Sequence of chain 1.A:
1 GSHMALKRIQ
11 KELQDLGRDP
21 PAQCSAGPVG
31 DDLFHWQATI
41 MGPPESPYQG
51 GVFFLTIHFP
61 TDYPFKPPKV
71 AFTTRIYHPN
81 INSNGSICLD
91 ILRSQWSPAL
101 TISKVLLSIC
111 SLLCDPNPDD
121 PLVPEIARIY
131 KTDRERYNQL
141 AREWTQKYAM

The small molecule below binds the protein below.
Small molecule (SMILES): C[C@@H](O)[C@@H](C)O

Binding-site contacts:
Ligand atom C2 contacts residue ARG18 of chain 1.A at 4.0 Å.
Ligand atom C4 contacts residue ARG18 of chain 1.A at 4.4 Å.
Ligand atom O5 contacts residue ARG18 of chain 1.A at 3.0 Å (salt-bridge).
Ligand atom C1 contacts residue ARG18 of chain 1.A at 3.9 Å.
Ligand atom C4 contacts residue ASP19 of chain 1.A at 4.0 Å.
Ligand atom C3 contacts residue ASP19 of chain 1.A at 4.3 Å.
Ligand atom C3 contacts residue ARG18 of chain 1.A at 4.3 Å.